Sequence of chain 16.E:
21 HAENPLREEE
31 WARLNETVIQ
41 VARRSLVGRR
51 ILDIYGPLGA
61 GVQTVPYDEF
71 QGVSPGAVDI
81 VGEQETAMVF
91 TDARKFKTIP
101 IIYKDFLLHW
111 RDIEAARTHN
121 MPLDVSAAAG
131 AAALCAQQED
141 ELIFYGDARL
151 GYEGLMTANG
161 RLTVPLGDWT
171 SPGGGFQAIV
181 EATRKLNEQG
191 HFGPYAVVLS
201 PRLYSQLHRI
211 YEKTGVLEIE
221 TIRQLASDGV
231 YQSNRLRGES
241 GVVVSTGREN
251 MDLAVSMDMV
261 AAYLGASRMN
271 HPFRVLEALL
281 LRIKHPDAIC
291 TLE

A small-molecule ligand and the protein it binds are described below.
Small molecule (SMILES): CC(C)C[C@H](NC(=O)CN)C(=O)N[C@H](C(=O)N[C@H](C(=O)NCC(=O)N[C@@H](CO)C(=O)N[C@@H](CC(C)C)C(=O)N[C@@H](CCCN=C(N)N)C(=O)NCC=O)C(C)C)[C@@H](C)O

Binding-site contacts:
Ligand atom CB contacts residue ARG49 of chain 16.E at 3.7 Å.
Ligand atom O contacts residue ARG50 of chain 16.E at 3.4 Å.
Ligand atom N contacts residue ASP258 of chain 16.E at 2.8 Å (salt-bridge).
Ligand atom O contacts residue ARG43 of chain 16.E at 2.8 Å (salt-bridge).
Ligand atom CG2 contacts residue ASP258 of chain 16.E at 3.5 Å.
Ligand atom N contacts residue ASP258 of chain 16.E at 3.2 Å (salt-bridge).
Ligand atom N contacts residue ARG49 of chain 16.E at 3.5 Å (salt-bridge).
Ligand atom CB contacts residue ARG49 of chain 16.E at 3.5 Å.
Ligand atom CG contacts residue PRO57 of chain 16.E at 3.7 Å (hydrophobic).
Ligand atom CD2 contacts residue ASP258 of chain 16.E at 3.4 Å.
Ligand atom NE contacts residue ILE51 of chain 16.E at 3.7 Å.
Ligand atom CD contacts residue ARG50 of chain 16.E at 3.3 Å.
Ligand atom NH1 contacts residue ASP53 of chain 16.E at 3.0 Å (salt-bridge).
Ligand atom CG2 contacts residue MET259 of chain 16.E at 3.7 Å (hydrophobic).
Ligand atom NE contacts residue ARG50 of chain 16.E at 3.1 Å (salt-bridge).
Ligand atom O contacts residue ARG49 of chain 16.E at 3.1 Å (salt-bridge).
Ligand atom O contacts residue ILE39 of chain 16.E at 3.7 Å.
Ligand atom CD contacts residue LEU52 of chain 16.E at 3.3 Å (hydrophobic).
Ligand atom NH2 contacts residue THR246 of chain 16.E at 3.0 Å (h-bond).
Ligand atom CB contacts residue MET259 of chain 16.E at 3.6 Å (hydrophobic).
Ligand atom N contacts residue ARG49 of chain 16.E at 3.5 Å (salt-bridge).
Ligand atom OG1 contacts residue MET259 of chain 16.E at 2.6 Å (h-bond).
Ligand atom N contacts residue PRO57 of chain 16.E at 3.5 Å.
Ligand atom CD2 contacts residue ARG50 of chain 16.E at 3.6 Å.
Ligand atom CA contacts residue ASP258 of chain 16.E at 3.7 Å.
Ligand atom NH1 contacts residue THR246 of chain 16.E at 3.2 Å (h-bond).
Ligand atom CB contacts residue ASP258 of chain 16.E at 3.5 Å.
Ligand atom CA contacts residue ASP258 of chain 16.E at 3.7 Å.
Ligand atom CB contacts residue ASP258 of chain 16.E at 3.7 Å.
Ligand atom CZ contacts residue THR246 of chain 16.E at 3.3 Å.
Ligand atom NH2 contacts residue ASP228 of chain 16.E at 2.7 Å (salt-bridge).
Ligand atom N contacts residue ASP258 of chain 16.E at 3.2 Å (salt-bridge).
Ligand atom OG1 contacts residue ASP258 of chain 16.E at 3.3 Å.
Ligand atom C contacts residue ASP258 of chain 16.E at 3.7 Å.
Ligand atom CA contacts residue ASP258 of chain 16.E at 3.6 Å.
Ligand atom C contacts residue ARG43 of chain 16.E at 3.7 Å.
Ligand atom C contacts residue ARG49 of chain 16.E at 3.6 Å.
Ligand atom O contacts residue ARG43 of chain 16.E at 2.8 Å (salt-bridge).
Ligand atom N contacts residue ARG49 of chain 16.E at 3.7 Å.
Ligand atom CD2 contacts residue ARG43 of chain 16.E at 3.6 Å.